Binding-site contacts:
Ligand atom C8 contacts residue ASN278 of chain 1.B at 4.4 Å.
Ligand atom C7 contacts residue ASN278 of chain 1.B at 3.1 Å.
Ligand atom O7 contacts residue ALA333 of chain 1.B at 4.3 Å.
Ligand atom C4 contacts residue ASN278 of chain 1.B at 4.2 Å.
Ligand atom C1 contacts residue ASP334 of chain 1.B at 3.3 Å.
Ligand atom C3 contacts residue ASN278 of chain 1.B at 3.8 Å.
Ligand atom O6 contacts residue HIS330 of chain 1.B at 3.6 Å.
Ligand atom N2 contacts residue ASN275 of chain 1.B at 4.3 Å.
Ligand atom C7 contacts residue ASP334 of chain 1.B at 4.2 Å.
Ligand atom O7 contacts residue ASN278 of chain 1.B at 3.0 Å (h-bond).
Ligand atom O5 contacts residue ASP334 of chain 1.B at 3.2 Å (salt-bridge).
Ligand atom O5 contacts residue ASN275 of chain 1.B at 3.6 Å.
Ligand atom C6 contacts residue ASN275 of chain 1.B at 3.1 Å.
Ligand atom N2 contacts residue ASN278 of chain 1.B at 2.9 Å (h-bond).
Ligand atom C5 contacts residue ASP334 of chain 1.B at 4.4 Å.
Ligand atom C2 contacts residue ASP334 of chain 1.B at 3.5 Å.
Ligand atom O5 contacts residue ASN278 of chain 1.B at 2.3 Å (h-bond).
Ligand atom C1 contacts residue ASN278 of chain 1.B at 1.4 Å.
Ligand atom C1 contacts residue ASN275 of chain 1.B at 3.9 Å.
Ligand atom C5 contacts residue HIS330 of chain 1.B at 4.3 Å.
Ligand atom C6 contacts residue HIS330 of chain 1.B at 3.7 Å.
Ligand atom O6 contacts residue ASP334 of chain 1.B at 4.3 Å.
Ligand atom C5 contacts residue ASN275 of chain 1.B at 3.5 Å.
Ligand atom C2 contacts residue ASN278 of chain 1.B at 2.5 Å.
Ligand atom O5 contacts residue HIS330 of chain 1.B at 3.6 Å.
Ligand atom O6 contacts residue ASN275 of chain 1.B at 4.0 Å.
Ligand atom N2 contacts residue ASP334 of chain 1.B at 4.4 Å.
Ligand atom C5 contacts residue ASN278 of chain 1.B at 3.6 Å.
Ligand atom C8 contacts residue ASN275 of chain 1.B at 3.5 Å.
Ligand atom O7 contacts residue ASP334 of chain 1.B at 3.4 Å (salt-bridge).

Sequence of chain 1.B:
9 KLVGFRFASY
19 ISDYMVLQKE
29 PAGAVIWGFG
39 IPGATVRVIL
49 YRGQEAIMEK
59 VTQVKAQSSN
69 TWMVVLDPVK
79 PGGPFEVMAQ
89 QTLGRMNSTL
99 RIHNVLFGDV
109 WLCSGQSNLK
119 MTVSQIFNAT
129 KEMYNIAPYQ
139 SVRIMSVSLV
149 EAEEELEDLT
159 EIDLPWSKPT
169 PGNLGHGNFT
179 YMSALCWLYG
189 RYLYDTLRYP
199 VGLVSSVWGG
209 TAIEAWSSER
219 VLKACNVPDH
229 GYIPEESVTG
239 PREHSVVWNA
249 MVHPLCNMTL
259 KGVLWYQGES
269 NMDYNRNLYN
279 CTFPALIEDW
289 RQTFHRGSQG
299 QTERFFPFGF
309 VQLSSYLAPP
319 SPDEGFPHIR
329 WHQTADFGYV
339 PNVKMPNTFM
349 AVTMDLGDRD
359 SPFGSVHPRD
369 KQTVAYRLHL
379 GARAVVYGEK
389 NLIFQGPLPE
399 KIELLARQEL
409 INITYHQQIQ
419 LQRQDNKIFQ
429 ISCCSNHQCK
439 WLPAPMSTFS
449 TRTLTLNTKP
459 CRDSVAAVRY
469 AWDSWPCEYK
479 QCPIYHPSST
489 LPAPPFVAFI

The protein below binds the small molecule below.
Small molecule (SMILES): CC(=O)N[C@H]1[C@H](O[C@H]2[C@H](O)[C@@H](NC(C)=O)CO[C@@H]2CO)O[C@H](CO)[C@@H](O[C@@H]2O[C@H](CO[C@H]3O[C@H](CO)[C@@H](O)[C@H](O)[C@@H]3O)[C@@H](O)[C@H](O[C@H]3O[C@H](CO)[C@@H](O)[C@H](O)[C@@H]3O)[C@@H]2O)[C@@H]1O